Binding-site contacts:
Ligand atom C5 contacts residue ASN821 of chain 1.A at 3.7 Å.
Ligand atom C8 contacts residue PRO819 of chain 1.A at 3.8 Å (hydrophobic).
Ligand atom N2 contacts residue ASN821 of chain 1.A at 2.9 Å (h-bond).
Ligand atom C8 contacts residue GLY887 of chain 1.A at 4.1 Å.
Ligand atom C7 contacts residue ASN821 of chain 1.A at 3.2 Å.
Ligand atom O7 contacts residue ASN821 of chain 1.A at 3.1 Å (h-bond).
Ligand atom C8 contacts residue VAL886 of chain 1.A at 4.4 Å (hydrophobic).
Ligand atom C4 contacts residue ASN821 of chain 1.A at 4.2 Å.
Ligand atom O5 contacts residue ASN821 of chain 1.A at 2.4 Å (h-bond).
Ligand atom C7 contacts residue GLN885 of chain 1.A at 4.2 Å.
Ligand atom O7 contacts residue GLN885 of chain 1.A at 4.1 Å.
Ligand atom C3 contacts residue ASN821 of chain 1.A at 3.8 Å.
Ligand atom C1 contacts residue ASN821 of chain 1.A at 1.4 Å.
Ligand atom C2 contacts residue ASN821 of chain 1.A at 2.5 Å.
Ligand atom C8 contacts residue GLN885 of chain 1.A at 3.5 Å.
Ligand atom C8 contacts residue ASN821 of chain 1.A at 4.4 Å.

This protein binds this small molecule.
Small molecule (SMILES): CC(=O)N[C@@H]1[C@@H](O)[C@H](O)[C@@H](CO)O[C@H]1O

Sequence of chain 1.A:
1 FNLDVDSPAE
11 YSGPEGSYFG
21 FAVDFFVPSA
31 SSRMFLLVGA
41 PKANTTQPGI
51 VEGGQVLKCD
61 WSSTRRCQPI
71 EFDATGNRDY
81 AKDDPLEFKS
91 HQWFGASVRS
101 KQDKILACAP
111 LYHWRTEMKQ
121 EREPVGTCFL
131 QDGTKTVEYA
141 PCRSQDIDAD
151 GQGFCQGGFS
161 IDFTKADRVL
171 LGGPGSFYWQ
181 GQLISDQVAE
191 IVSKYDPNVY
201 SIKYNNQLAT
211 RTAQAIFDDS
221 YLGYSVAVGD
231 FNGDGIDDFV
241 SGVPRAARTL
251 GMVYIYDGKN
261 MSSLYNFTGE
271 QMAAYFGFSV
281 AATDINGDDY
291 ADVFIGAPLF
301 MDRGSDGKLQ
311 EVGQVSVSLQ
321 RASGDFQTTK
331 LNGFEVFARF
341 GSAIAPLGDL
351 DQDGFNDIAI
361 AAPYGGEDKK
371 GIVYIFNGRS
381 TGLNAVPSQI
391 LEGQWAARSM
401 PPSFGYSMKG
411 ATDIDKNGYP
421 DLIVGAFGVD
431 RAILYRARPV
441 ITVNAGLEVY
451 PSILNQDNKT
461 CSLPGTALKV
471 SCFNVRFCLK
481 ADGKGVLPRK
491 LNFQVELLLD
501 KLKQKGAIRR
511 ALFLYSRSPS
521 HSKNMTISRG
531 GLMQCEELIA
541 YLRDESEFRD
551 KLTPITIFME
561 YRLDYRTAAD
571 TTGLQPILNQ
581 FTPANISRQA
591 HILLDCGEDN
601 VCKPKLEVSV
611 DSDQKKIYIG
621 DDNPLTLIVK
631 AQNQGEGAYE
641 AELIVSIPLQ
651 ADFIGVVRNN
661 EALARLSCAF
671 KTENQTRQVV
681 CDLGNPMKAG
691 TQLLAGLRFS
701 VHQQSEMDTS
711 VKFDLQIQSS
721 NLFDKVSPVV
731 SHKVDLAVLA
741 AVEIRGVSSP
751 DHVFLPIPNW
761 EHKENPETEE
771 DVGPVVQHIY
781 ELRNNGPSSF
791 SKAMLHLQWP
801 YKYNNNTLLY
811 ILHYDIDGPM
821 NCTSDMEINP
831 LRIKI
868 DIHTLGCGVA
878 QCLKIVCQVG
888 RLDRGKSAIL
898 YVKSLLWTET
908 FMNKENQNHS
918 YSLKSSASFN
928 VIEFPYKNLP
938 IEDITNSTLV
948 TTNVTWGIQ